Sequence of chain 1.C:
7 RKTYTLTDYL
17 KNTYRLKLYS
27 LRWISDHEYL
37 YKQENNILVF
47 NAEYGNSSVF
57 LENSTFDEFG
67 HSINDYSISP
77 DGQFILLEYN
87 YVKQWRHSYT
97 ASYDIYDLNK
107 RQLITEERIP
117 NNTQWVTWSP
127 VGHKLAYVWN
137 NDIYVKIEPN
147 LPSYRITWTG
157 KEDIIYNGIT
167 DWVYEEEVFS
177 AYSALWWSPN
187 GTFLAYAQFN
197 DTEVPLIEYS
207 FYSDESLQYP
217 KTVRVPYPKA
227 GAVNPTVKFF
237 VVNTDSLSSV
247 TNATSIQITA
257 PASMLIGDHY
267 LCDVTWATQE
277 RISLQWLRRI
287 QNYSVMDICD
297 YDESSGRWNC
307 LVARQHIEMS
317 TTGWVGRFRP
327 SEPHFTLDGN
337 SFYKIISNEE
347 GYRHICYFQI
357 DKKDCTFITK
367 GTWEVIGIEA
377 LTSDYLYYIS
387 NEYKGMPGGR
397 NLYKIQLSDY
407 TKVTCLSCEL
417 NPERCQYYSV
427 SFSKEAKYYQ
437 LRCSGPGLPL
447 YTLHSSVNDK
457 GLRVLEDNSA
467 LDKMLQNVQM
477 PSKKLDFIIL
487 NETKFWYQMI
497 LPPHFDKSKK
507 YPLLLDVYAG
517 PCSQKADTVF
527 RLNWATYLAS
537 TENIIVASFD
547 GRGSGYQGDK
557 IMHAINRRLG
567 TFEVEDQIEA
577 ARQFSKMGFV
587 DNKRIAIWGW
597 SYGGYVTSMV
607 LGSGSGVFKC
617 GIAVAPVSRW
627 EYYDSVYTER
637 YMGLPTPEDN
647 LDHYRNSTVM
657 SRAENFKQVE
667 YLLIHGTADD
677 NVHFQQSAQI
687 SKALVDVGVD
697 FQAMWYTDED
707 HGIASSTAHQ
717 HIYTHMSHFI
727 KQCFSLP

This protein binds this small molecule.
Small molecule (SMILES): CC(=O)N[C@@H]1[C@@H](O)[C@H](O)[C@@H](CO)O[C@H]1O

Binding-site contacts:
Ligand atom C8 contacts residue ARG114 of chain 1.C at 3.8 Å.
Ligand atom C7 contacts residue ILE115 of chain 1.C at 4.4 Å (hydrophobic).
Ligand atom C8 contacts residue ASN117 of chain 1.C at 4.5 Å.
Ligand atom C1 contacts residue ASN117 of chain 1.C at 1.5 Å.
Ligand atom C5 contacts residue ASN117 of chain 1.C at 3.5 Å.
Ligand atom C2 contacts residue ASN117 of chain 1.C at 2.8 Å.
Ligand atom C7 contacts residue ASN117 of chain 1.C at 3.4 Å.
Ligand atom C3 contacts residue ASN117 of chain 1.C at 3.8 Å.
Ligand atom O7 contacts residue ARG114 of chain 1.C at 4.4 Å.
Ligand atom C4 contacts residue ASN117 of chain 1.C at 4.2 Å.
Ligand atom C8 contacts residue ILE115 of chain 1.C at 3.2 Å (hydrophobic).
Ligand atom O5 contacts residue ASN117 of chain 1.C at 2.4 Å (h-bond).
Ligand atom C8 contacts residue PRO116 of chain 1.C at 4.2 Å (hydrophobic).
Ligand atom N2 contacts residue ASN117 of chain 1.C at 3.2 Å (h-bond).
Ligand atom O7 contacts residue ASN117 of chain 1.C at 3.1 Å (h-bond).